Sequence of chain 1.A:
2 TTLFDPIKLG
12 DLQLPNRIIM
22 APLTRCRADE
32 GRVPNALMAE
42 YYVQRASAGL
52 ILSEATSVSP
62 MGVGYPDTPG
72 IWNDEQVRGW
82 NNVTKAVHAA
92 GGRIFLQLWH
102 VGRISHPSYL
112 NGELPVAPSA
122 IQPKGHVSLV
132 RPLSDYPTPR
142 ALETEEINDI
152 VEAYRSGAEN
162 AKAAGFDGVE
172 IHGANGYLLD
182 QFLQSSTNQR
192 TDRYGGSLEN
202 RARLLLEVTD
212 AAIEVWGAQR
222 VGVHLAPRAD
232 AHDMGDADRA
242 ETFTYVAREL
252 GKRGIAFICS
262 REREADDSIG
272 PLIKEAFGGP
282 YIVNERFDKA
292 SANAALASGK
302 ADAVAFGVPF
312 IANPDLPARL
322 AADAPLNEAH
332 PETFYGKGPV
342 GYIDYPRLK

Binding-site contacts:
Ligand atom O21 contacts residue FMN1 of chain 1.C at 2.5 Å.
Ligand atom O41 contacts residue ASN176 of chain 1.A at 2.9 Å (h-bond).
Ligand atom O61 contacts residue ALA232 of chain 1.A at 2.4 Å.
Ligand atom C2 contacts residue ASN176 of chain 1.A at 3.8 Å.
Ligand atom N4 contacts residue FMN1 of chain 1.C at 3.8 Å.
Ligand atom C5 contacts residue TYR178 of chain 1.A at 4.1 Å (hydrophobic).
Ligand atom O62 contacts residue HIS233 of chain 1.A at 3.3 Å (h-bond).
Ligand atom N2 contacts residue ARG262 of chain 1.A at 3.1 Å.
Ligand atom O42 contacts residue TYR178 of chain 1.A at 2.8 Å (h-bond).
Ligand atom C5 contacts residue HIS233 of chain 1.A at 3.2 Å.
Ligand atom N6 contacts residue HIS233 of chain 1.A at 3.3 Å.
Ligand atom O41 contacts residue HIS173 of chain 1.A at 3.5 Å (h-bond).
Ligand atom C4 contacts residue HIS233 of chain 1.A at 4.3 Å.
Ligand atom O42 contacts residue FMN1 of chain 1.C at 4.2 Å.
Ligand atom O41 contacts residue FMN1 of chain 1.C at 3.2 Å.
Ligand atom C6 contacts residue HIS233 of chain 1.A at 3.7 Å.
Ligand atom C4 contacts residue FMN1 of chain 1.C at 4.2 Å.
Ligand atom O22 contacts residue FMN1 of chain 1.C at 3.6 Å.
Ligand atom C7 contacts residue ARG262 of chain 1.A at 4.4 Å.
Ligand atom O21 contacts residue ARG262 of chain 1.A at 2.4 Å.
Ligand atom C3 contacts residue ASN176 of chain 1.A at 3.1 Å.
Ligand atom O61 contacts residue HIS233 of chain 1.A at 3.5 Å (h-bond).
Ligand atom N2 contacts residue FMN1 of chain 1.C at 3.0 Å.
Ligand atom O22 contacts residue ARG262 of chain 1.A at 3.5 Å.
Ligand atom C2 contacts residue FMN1 of chain 1.C at 3.6 Å.
Ligand atom N2 contacts residue ASN176 of chain 1.A at 4.3 Å.
Ligand atom N4 contacts residue ASN176 of chain 1.A at 3.6 Å (h-bond).
Ligand atom N6 contacts residue ALA232 of chain 1.A at 3.5 Å.
Ligand atom C4 contacts residue TYR178 of chain 1.A at 4.4 Å (hydrophobic).
Ligand atom O21 contacts residue ASN176 of chain 1.A at 3.8 Å.
Ligand atom C7 contacts residue ALA232 of chain 1.A at 3.9 Å (hydrophobic).
Ligand atom C4 contacts residue ASN176 of chain 1.A at 3.5 Å.
Ligand atom C6 contacts residue ALA232 of chain 1.A at 3.9 Å (hydrophobic).
Ligand atom C1 contacts residue ALA232 of chain 1.A at 4.0 Å (hydrophobic).
Ligand atom O42 contacts residue HIS233 of chain 1.A at 4.3 Å.
Ligand atom C2 contacts residue ARG262 of chain 1.A at 4.0 Å.
Ligand atom O41 contacts residue TYR178 of chain 1.A at 3.5 Å.
Ligand atom N4 contacts residue TYR178 of chain 1.A at 3.6 Å (h-bond).
Ligand atom C5 contacts residue ASN176 of chain 1.A at 4.2 Å.
Ligand atom C3 contacts residue FMN1 of chain 1.C at 3.3 Å.

The protein below binds the small molecule below.
Small molecule (SMILES): Cc1c([N+](=O)[O-])cc([N+](=O)[O-])cc1[N+](=O)[O-]